Binding-site contacts:
Ligand atom C7 contacts residue ASN191 of chain 1.A at 3.3 Å.
Ligand atom O5 contacts residue THR193 of chain 1.A at 3.6 Å (h-bond).
Ligand atom O5 contacts residue ASN191 of chain 1.A at 2.4 Å (h-bond).
Ligand atom O7 contacts residue ASN191 of chain 1.A at 3.3 Å (h-bond).
Ligand atom C5 contacts residue ASN191 of chain 1.A at 3.6 Å.
Ligand atom O6 contacts residue GLU194 of chain 1.A at 4.2 Å.
Ligand atom O6 contacts residue GLU194 of chain 1.A at 3.5 Å (salt-bridge).
Ligand atom C2 contacts residue ASN191 of chain 1.A at 2.5 Å.
Ligand atom C4 contacts residue ASN191 of chain 1.A at 4.2 Å.
Ligand atom C7 contacts residue ILE156 of chain 1.A at 4.0 Å (hydrophobic).
Ligand atom O7 contacts residue GLN189 of chain 1.A at 4.3 Å.
Ligand atom C1 contacts residue THR193 of chain 1.A at 3.4 Å.
Ligand atom C8 contacts residue THR150 of chain 1.A at 4.4 Å.
Ligand atom C5 contacts residue THR193 of chain 1.A at 3.8 Å.
Ligand atom C6 contacts residue GLU194 of chain 1.A at 3.5 Å.
Ligand atom C8 contacts residue ILE156 of chain 1.A at 3.9 Å (hydrophobic).
Ligand atom N2 contacts residue ASN191 of chain 1.A at 2.9 Å (h-bond).
Ligand atom C3 contacts residue ASN191 of chain 1.A at 3.8 Å.
Ligand atom N2 contacts residue ILE156 of chain 1.A at 3.8 Å.
Ligand atom O7 contacts residue LYS229 of chain 1.A at 4.0 Å.
Ligand atom C1 contacts residue ILE156 of chain 1.A at 4.2 Å (hydrophobic).
Ligand atom C6 contacts residue THR193 of chain 1.A at 3.9 Å.
Ligand atom C1 contacts residue ASN191 of chain 1.A at 1.4 Å.
Ligand atom C8 contacts residue ASN191 of chain 1.A at 4.5 Å.

Sequence of chain 1.A:
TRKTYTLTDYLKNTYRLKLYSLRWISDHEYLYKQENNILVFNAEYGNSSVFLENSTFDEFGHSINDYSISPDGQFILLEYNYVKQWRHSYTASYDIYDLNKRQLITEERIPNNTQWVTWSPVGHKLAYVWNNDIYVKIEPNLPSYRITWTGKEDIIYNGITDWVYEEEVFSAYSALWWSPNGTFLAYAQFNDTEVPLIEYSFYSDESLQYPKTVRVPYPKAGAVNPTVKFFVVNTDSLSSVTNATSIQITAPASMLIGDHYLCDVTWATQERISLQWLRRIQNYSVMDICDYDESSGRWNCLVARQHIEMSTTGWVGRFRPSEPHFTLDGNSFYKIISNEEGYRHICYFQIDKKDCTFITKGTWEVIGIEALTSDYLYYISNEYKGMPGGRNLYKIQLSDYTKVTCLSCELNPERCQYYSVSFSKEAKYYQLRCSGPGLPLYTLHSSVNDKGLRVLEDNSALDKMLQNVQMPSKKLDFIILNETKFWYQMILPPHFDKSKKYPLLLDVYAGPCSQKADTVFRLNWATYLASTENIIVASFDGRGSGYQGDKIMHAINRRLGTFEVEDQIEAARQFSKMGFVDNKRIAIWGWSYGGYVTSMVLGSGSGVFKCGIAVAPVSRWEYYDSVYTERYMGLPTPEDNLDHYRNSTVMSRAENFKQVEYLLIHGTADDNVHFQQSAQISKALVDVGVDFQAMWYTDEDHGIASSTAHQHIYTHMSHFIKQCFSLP

A protein and the small-molecule ligand that binds it are described below.
Small molecule (SMILES): CC(=O)N[C@H]1[C@@H](O[C@H]2[C@H](O)[C@@H](NC(C)=O)CO[C@@H]2CO)O[C@H](CO)[C@@H](O)[C@@H]1O